Sequence of chain 1.A:
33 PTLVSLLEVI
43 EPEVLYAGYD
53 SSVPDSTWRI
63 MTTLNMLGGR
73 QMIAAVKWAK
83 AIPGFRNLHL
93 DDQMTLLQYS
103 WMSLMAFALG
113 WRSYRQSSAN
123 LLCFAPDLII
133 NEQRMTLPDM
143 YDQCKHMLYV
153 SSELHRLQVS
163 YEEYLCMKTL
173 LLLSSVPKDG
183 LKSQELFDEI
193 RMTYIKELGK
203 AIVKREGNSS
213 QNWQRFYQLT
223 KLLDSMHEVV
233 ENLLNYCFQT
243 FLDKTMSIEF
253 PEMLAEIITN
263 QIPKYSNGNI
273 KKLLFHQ

Binding-site contacts:
Ligand atom C18 contacts residue PHE126 of chain 1.A at 3.7 Å (hydrophobic).
Ligand atom C21 contacts residue GLY70 of chain 1.A at 3.6 Å.
Ligand atom C15 contacts residue MET104 of chain 1.A at 3.8 Å (hydrophobic).
Ligand atom C16 contacts residue MET107 of chain 1.A at 3.7 Å (hydrophobic).
Ligand atom O34 contacts residue ASN67 of chain 1.A at 3.3 Å (h-bond).
Ligand atom C35 contacts residue ASN67 of chain 1.A at 3.5 Å.
Ligand atom O32 contacts residue CYS239 of chain 1.A at 3.4 Å.
Ligand atom O32 contacts residue THR242 of chain 1.A at 3.2 Å (h-bond).
Ligand atom C15 contacts residue MET107 of chain 1.A at 3.6 Å (hydrophobic).
Ligand atom C1 contacts residue CYS146 of chain 1.A at 3.7 Å (hydrophobic).
Ligand atom O34 contacts residue THR242 of chain 1.A at 2.8 Å (h-bond).
Ligand atom C14 contacts residue MET104 of chain 1.A at 3.7 Å (hydrophobic).
Ligand atom C33 contacts residue MET63 of chain 1.A at 3.4 Å (hydrophobic).
Ligand atom O6 contacts residue GLN145 of chain 1.A at 3.9 Å.
Ligand atom O34 contacts residue MET63 of chain 1.A at 3.6 Å.
Ligand atom O36 contacts residue LEU66 of chain 1.A at 3.6 Å (h-bond).
Ligand atom C1 contacts residue LEU66 of chain 1.A at 3.7 Å (hydrophobic).
Ligand atom C4 contacts residue GLN145 of chain 1.A at 3.4 Å.
Ligand atom C20 contacts residue GLN73 of chain 1.A at 3.4 Å.
Ligand atom C14 contacts residue MET149 of chain 1.A at 3.7 Å (hydrophobic).
Ligand atom C20 contacts residue LEU66 of chain 1.A at 3.9 Å (hydrophobic).
Ligand atom C33 contacts residue ASN67 of chain 1.A at 3.6 Å.
Ligand atom O19 contacts residue GLN73 of chain 1.A at 3.0 Å (h-bond).
Ligand atom C27 contacts residue ASN67 of chain 1.A at 3.1 Å.
Ligand atom O19 contacts residue PHE126 of chain 1.A at 3.7 Å.
Ligand atom C37 contacts residue MET107 of chain 1.A at 3.9 Å (hydrophobic).
Ligand atom O36 contacts residue LEU256 of chain 1.A at 3.9 Å.
Ligand atom C18 contacts residue GLN73 of chain 1.A at 3.1 Å.
Ligand atom O34 contacts residue ILE250 of chain 1.A at 3.4 Å.
Ligand atom O36 contacts residue ASN67 of chain 1.A at 3.0 Å (h-bond).
Ligand atom C1 contacts residue MET142 of chain 1.A at 3.7 Å (hydrophobic).
Ligand atom C25 contacts residue LEU66 of chain 1.A at 3.6 Å (hydrophobic).
Ligand atom O19 contacts residue ARG114 of chain 1.A at 2.9 Å (salt-bridge).
Ligand atom C25 contacts residue ASN67 of chain 1.A at 3.6 Å.
Ligand atom C3 contacts residue MET149 of chain 1.A at 3.8 Å (hydrophobic).
Ligand atom C28 contacts residue ASN67 of chain 1.A at 3.8 Å.
Ligand atom C17 contacts residue MET107 of chain 1.A at 3.8 Å (hydrophobic).
Ligand atom O32 contacts residue TYR238 of chain 1.A at 3.6 Å.
Ligand atom C21 contacts residue LEU66 of chain 1.A at 3.3 Å (hydrophobic).
Ligand atom O34 contacts residue PHE252 of chain 1.A at 3.5 Å.

This small molecule binds to this protein.
Small molecule (SMILES): CCC[C@@H]1O[C@@H]2C[C@H]3[C@@H]4CCC5=CC(=O)C=C[C@]5(C)[C@H]4[C@@H](O)C[C@]3(C)[C@]2(C(=O)CO)O1